Binding-site contacts:
Ligand atom C26 contacts residue HEM1 of chain 1.E at 3.6 Å.
Ligand atom C15 contacts residue LEU166 of chain 1.A at 4.1 Å (hydrophobic).
Ligand atom C1 contacts residue PHE182 of chain 1.A at 3.9 Å (hydrophobic).
Ligand atom C21 contacts residue LEU229 of chain 1.A at 3.9 Å (hydrophobic).
Ligand atom C12 contacts residue LEU228 of chain 1.A at 3.9 Å (hydrophobic).
Ligand atom C16 contacts residue PHE382 of chain 1.A at 3.8 Å (hydrophobic).
Ligand atom C4 contacts residue MET75 of chain 1.A at 3.8 Å (hydrophobic).
Ligand atom C27 contacts residue THR237 of chain 1.A at 3.8 Å.
Ligand atom C3 contacts residue MET179 of chain 1.A at 3.7 Å (hydrophobic).
Ligand atom C22 contacts residue LEU229 of chain 1.A at 4.0 Å (hydrophobic).
Ligand atom C27 contacts residue GLY233 of chain 1.A at 4.1 Å.
Ligand atom C19 contacts residue LEU162 of chain 1.A at 4.0 Å (hydrophobic).
Ligand atom C12 contacts residue TYR77 of chain 1.A at 4.1 Å (hydrophobic).
Ligand atom C5 contacts residue MET75 of chain 1.A at 4.1 Å (hydrophobic).
Ligand atom C21 contacts residue ILE232 of chain 1.A at 3.9 Å (hydrophobic).
Ligand atom C2 contacts residue PHE182 of chain 1.A at 3.5 Å (hydrophobic).
Ligand atom C25 contacts residue GLY233 of chain 1.A at 3.8 Å.
Ligand atom C24 contacts residue PHE382 of chain 1.A at 3.7 Å (hydrophobic).
Ligand atom O1 contacts residue MET179 of chain 1.A at 3.5 Å.
Ligand atom C22 contacts residue PHE382 of chain 1.A at 3.9 Å (hydrophobic).
Ligand atom C24 contacts residue LEU229 of chain 1.A at 3.7 Å (hydrophobic).
Ligand atom C17 contacts residue TYR77 of chain 1.A at 3.6 Å (hydrophobic).
Ligand atom C6 contacts residue GLN72 of chain 1.A at 3.8 Å.
Ligand atom C23 contacts residue LEU229 of chain 1.A at 3.8 Å (hydrophobic).
Ligand atom C22 contacts residue ILE68 of chain 1.A at 4.1 Å (hydrophobic).
Ligand atom C23 contacts residue PHE382 of chain 1.A at 3.9 Å (hydrophobic).
Ligand atom C27 contacts residue PHE382 of chain 1.A at 4.1 Å (hydrophobic).
Ligand atom C4 contacts residue MET179 of chain 1.A at 4.1 Å (hydrophobic).
Ligand atom C9 contacts residue MET75 of chain 1.A at 4.0 Å (hydrophobic).
Ligand atom C7 contacts residue GLN72 of chain 1.A at 3.9 Å.
Ligand atom C26 contacts residue MET283 of chain 1.A at 3.8 Å (hydrophobic).
Ligand atom C27 contacts residue VAL383 of chain 1.A at 4.1 Å (hydrophobic).
Ligand atom C11 contacts residue LEU228 of chain 1.A at 3.9 Å (hydrophobic).
Ligand atom C15 contacts residue ARG69 of chain 1.A at 3.9 Å.
Ligand atom C4 contacts residue GLN72 of chain 1.A at 3.7 Å.
Ligand atom C21 contacts residue LEU228 of chain 1.A at 3.9 Å (hydrophobic).
Ligand atom C19 contacts residue PHE182 of chain 1.A at 3.8 Å (hydrophobic).
Ligand atom C23 contacts residue ILE232 of chain 1.A at 3.8 Å (hydrophobic).
Ligand atom C2 contacts residue MET179 of chain 1.A at 3.9 Å (hydrophobic).
Ligand atom C1 contacts residue PHE225 of chain 1.A at 3.9 Å (hydrophobic).

A small-molecule ligand and the protein it binds are described below.
Small molecule (SMILES): CC(C)CCC[C@@H](C)[C@H]1CC[C@H]2[C@@H]3CCC4=CC(=O)CC[C@]4(C)[C@H]3CC[C@]12C

Sequence of chain 1.A:
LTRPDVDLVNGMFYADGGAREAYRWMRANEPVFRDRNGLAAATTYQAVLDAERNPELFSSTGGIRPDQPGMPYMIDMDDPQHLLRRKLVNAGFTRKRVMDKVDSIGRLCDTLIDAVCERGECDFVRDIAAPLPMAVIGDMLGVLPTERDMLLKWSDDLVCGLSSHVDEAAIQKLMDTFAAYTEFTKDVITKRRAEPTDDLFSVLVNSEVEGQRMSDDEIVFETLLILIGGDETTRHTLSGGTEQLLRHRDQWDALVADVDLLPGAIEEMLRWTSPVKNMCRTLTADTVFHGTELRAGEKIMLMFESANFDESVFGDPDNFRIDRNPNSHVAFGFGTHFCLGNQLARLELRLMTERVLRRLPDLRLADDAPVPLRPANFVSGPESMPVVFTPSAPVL